A small-molecule ligand and the protein it binds are described below.
Small molecule (SMILES): CC(=O)N[C@H]1[C@H](O[C@H]2[C@H](O)[C@@H](NC(C)=O)CO[C@@H]2CO)O[C@H](CO)[C@@H](O[C@@H]2O[C@H](CO[C@H]3O[C@H](CO)[C@@H](O)[C@H](O)[C@@H]3O)[C@@H](O)[C@H](O[C@H]3O[C@H](CO[C@@H]4O[C@H](CO)[C@@H](O)[C@H](O)[C@@H]4O)[C@@H](O)[C@H](O)[C@@H]3O)[C@@H]2O)[C@@H]1O

Sequence of chain 1.A:
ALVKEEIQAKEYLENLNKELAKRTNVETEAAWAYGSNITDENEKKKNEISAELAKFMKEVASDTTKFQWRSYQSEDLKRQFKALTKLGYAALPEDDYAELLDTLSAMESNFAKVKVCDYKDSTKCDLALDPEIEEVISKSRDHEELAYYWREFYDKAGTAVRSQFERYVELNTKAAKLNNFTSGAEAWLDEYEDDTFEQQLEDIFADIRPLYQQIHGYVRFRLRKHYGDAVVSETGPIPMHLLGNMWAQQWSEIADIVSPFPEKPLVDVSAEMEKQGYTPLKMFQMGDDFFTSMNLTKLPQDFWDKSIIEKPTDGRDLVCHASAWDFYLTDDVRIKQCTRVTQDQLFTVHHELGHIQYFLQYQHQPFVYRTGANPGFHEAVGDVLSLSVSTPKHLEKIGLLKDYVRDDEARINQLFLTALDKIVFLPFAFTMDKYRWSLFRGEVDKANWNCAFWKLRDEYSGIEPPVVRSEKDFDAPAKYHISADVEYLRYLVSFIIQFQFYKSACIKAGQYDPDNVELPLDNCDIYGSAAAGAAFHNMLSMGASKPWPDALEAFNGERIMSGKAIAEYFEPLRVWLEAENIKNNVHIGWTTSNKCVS

Binding-site contacts:
Ligand atom O5 contacts residue GLN68 of chain 1.A at 3.8 Å.
Ligand atom C3 contacts residue ASN180 of chain 1.A at 3.8 Å.
Ligand atom C7 contacts residue ASN180 of chain 1.A at 3.4 Å.
Ligand atom C6 contacts residue GLN68 of chain 1.A at 4.0 Å.
Ligand atom C8 contacts residue LEU178 of chain 1.A at 3.9 Å (hydrophobic).
Ligand atom C5 contacts residue GLN68 of chain 1.A at 3.4 Å.
Ligand atom O4 contacts residue GLN68 of chain 1.A at 4.5 Å.
Ligand atom C1 contacts residue ASN180 of chain 1.A at 1.4 Å.
Ligand atom C8 contacts residue ASN180 of chain 1.A at 4.5 Å.
Ligand atom C5 contacts residue ASN180 of chain 1.A at 3.7 Å.
Ligand atom C2 contacts residue ASN180 of chain 1.A at 2.5 Å.
Ligand atom C4 contacts residue ASN180 of chain 1.A at 4.2 Å.
Ligand atom O5 contacts residue ASN180 of chain 1.A at 2.4 Å (h-bond).
Ligand atom N2 contacts residue LEU178 of chain 1.A at 4.3 Å.
Ligand atom O6 contacts residue GLN68 of chain 1.A at 3.8 Å.
Ligand atom O7 contacts residue ASN180 of chain 1.A at 3.6 Å.
Ligand atom C4 contacts residue GLN68 of chain 1.A at 4.5 Å.
Ligand atom C8 contacts residue ASN179 of chain 1.A at 4.5 Å.
Ligand atom N2 contacts residue ASN180 of chain 1.A at 2.9 Å (h-bond).